The protein below binds the small molecule below.
Small molecule (SMILES): CC(=O)N[C@@H]1[C@@H](O)[C@H](O)[C@@H](CO)O[C@H]1O

Binding-site contacts:
Ligand atom C5 contacts residue ASN234 of chain 1.B at 3.7 Å.
Ligand atom O7 contacts residue ASN234 of chain 1.B at 3.3 Å (h-bond).
Ligand atom O5 contacts residue ASN234 of chain 1.B at 2.4 Å (h-bond).
Ligand atom C8 contacts residue GLY232 of chain 1.B at 3.4 Å.
Ligand atom C8 contacts residue ILE233 of chain 1.B at 4.0 Å (hydrophobic).
Ligand atom C4 contacts residue ASN234 of chain 1.B at 4.3 Å.
Ligand atom C8 contacts residue ASN234 of chain 1.B at 4.4 Å.
Ligand atom C2 contacts residue ASN234 of chain 1.B at 2.5 Å.
Ligand atom C1 contacts residue ASN234 of chain 1.B at 1.4 Å.
Ligand atom N2 contacts residue ASN234 of chain 1.B at 2.9 Å (h-bond).
Ligand atom C3 contacts residue ASN234 of chain 1.B at 3.8 Å.
Ligand atom C7 contacts residue ASN234 of chain 1.B at 3.3 Å.

Sequence of chain 1.B:
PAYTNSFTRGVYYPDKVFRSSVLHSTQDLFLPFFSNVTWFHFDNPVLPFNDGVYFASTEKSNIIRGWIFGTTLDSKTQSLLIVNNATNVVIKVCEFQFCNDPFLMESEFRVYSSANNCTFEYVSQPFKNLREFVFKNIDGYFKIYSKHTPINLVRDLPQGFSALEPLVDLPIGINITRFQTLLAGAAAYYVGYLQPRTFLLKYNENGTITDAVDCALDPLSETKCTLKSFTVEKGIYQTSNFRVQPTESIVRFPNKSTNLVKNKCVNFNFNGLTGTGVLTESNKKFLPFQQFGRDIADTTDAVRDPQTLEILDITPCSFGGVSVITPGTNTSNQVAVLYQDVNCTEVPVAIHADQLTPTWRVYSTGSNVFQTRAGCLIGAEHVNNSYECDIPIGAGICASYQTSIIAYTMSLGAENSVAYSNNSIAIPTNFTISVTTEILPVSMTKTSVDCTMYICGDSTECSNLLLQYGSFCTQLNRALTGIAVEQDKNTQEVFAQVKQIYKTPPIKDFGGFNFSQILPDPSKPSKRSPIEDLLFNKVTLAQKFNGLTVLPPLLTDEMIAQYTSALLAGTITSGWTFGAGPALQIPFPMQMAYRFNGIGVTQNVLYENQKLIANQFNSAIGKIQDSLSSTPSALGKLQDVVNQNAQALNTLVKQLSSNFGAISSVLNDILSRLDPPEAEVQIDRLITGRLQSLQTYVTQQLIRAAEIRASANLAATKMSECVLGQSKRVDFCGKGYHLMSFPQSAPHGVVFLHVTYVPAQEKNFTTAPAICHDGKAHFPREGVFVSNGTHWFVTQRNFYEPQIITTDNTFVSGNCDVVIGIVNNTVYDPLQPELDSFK